Binding-site contacts:
Ligand atom C07 contacts residue ASN493 of chain 1.G at 3.5 Å.
Ligand atom O29 contacts residue ASP497 of chain 1.G at 3.5 Å (salt-bridge).
Ligand atom O24 contacts residue TYR724 of chain 1.H at 4.0 Å.
Ligand atom P30 contacts residue ARG721 of chain 1.H at 4.2 Å.
Ligand atom O29 contacts residue ARG975 of chain 1.H at 3.9 Å.
Ligand atom C03 contacts residue ARG460 of chain 1.G at 4.2 Å.
Ligand atom C15 contacts residue THR854 of chain 1.G at 3.8 Å.
Ligand atom O32 contacts residue ASP497 of chain 1.G at 4.4 Å.
Ligand atom O31 contacts residue ASP497 of chain 1.G at 3.6 Å (salt-bridge).
Ligand atom C01 contacts residue ASN493 of chain 1.G at 3.7 Å.
Ligand atom O23 contacts residue TYR724 of chain 1.H at 3.9 Å.
Ligand atom O32 contacts residue ARG975 of chain 1.H at 2.1 Å (salt-bridge).
Ligand atom P30 contacts residue ASP792 of chain 1.H at 3.6 Å.
Ligand atom P30 contacts residue ASP497 of chain 1.G at 3.1 Å.
Ligand atom O08 contacts residue ASN493 of chain 1.G at 3.8 Å.
Ligand atom N14 contacts residue THR854 of chain 1.G at 4.3 Å.
Ligand atom O05 contacts residue ARG460 of chain 1.G at 4.0 Å.
Ligand atom C07 contacts residue ARG460 of chain 1.G at 3.8 Å.
Ligand atom P26 contacts residue ARG721 of chain 1.H at 4.3 Å.
Ligand atom C03 contacts residue ASN493 of chain 1.G at 3.7 Å.
Ligand atom O31 contacts residue ARG721 of chain 1.H at 3.8 Å.
Ligand atom N14 contacts residue PRO462 of chain 1.G at 4.2 Å.
Ligand atom O31 contacts residue ARG975 of chain 1.H at 4.4 Å.
Ligand atom O32 contacts residue ASP792 of chain 1.H at 3.6 Å.
Ligand atom O33 contacts residue ARG975 of chain 1.H at 3.4 Å (salt-bridge).
Ligand atom O31 contacts residue LYS942 of chain 1.H at 3.1 Å.
Ligand atom O28 contacts residue ARG721 of chain 1.H at 3.9 Å.
Ligand atom O33 contacts residue ASP497 of chain 1.G at 2.0 Å (salt-bridge).
Ligand atom C06 contacts residue ARG460 of chain 1.G at 3.5 Å.
Ligand atom N19 contacts residue THR854 of chain 1.G at 4.1 Å.
Ligand atom O02 contacts residue ASN493 of chain 1.G at 3.3 Å (h-bond).
Ligand atom N19 contacts residue PRO462 of chain 1.G at 4.0 Å.
Ligand atom O27 contacts residue ARG721 of chain 1.H at 4.1 Å.
Ligand atom N16 contacts residue THR854 of chain 1.G at 3.7 Å.
Ligand atom C17 contacts residue THR854 of chain 1.G at 4.2 Å.
Ligand atom O29 contacts residue ASP495 of chain 1.G at 4.2 Å.
Ligand atom P30 contacts residue ARG975 of chain 1.H at 3.1 Å.
Ligand atom O32 contacts residue ARG721 of chain 1.H at 3.5 Å (salt-bridge).
Ligand atom O33 contacts residue ASP792 of chain 1.H at 2.6 Å (salt-bridge).
Ligand atom O27 contacts residue TYR724 of chain 1.H at 3.8 Å.

This small molecule binds to this protein.
Small molecule (SMILES): CO[C@@H]1[C@H](O)[C@H](n2cnc3c(=O)nc(N)[nH]c32)O[C@H]1COP(=O)(O)OP(=O)(O)OP(=O)(O)O

Sequence of chain 1.H:
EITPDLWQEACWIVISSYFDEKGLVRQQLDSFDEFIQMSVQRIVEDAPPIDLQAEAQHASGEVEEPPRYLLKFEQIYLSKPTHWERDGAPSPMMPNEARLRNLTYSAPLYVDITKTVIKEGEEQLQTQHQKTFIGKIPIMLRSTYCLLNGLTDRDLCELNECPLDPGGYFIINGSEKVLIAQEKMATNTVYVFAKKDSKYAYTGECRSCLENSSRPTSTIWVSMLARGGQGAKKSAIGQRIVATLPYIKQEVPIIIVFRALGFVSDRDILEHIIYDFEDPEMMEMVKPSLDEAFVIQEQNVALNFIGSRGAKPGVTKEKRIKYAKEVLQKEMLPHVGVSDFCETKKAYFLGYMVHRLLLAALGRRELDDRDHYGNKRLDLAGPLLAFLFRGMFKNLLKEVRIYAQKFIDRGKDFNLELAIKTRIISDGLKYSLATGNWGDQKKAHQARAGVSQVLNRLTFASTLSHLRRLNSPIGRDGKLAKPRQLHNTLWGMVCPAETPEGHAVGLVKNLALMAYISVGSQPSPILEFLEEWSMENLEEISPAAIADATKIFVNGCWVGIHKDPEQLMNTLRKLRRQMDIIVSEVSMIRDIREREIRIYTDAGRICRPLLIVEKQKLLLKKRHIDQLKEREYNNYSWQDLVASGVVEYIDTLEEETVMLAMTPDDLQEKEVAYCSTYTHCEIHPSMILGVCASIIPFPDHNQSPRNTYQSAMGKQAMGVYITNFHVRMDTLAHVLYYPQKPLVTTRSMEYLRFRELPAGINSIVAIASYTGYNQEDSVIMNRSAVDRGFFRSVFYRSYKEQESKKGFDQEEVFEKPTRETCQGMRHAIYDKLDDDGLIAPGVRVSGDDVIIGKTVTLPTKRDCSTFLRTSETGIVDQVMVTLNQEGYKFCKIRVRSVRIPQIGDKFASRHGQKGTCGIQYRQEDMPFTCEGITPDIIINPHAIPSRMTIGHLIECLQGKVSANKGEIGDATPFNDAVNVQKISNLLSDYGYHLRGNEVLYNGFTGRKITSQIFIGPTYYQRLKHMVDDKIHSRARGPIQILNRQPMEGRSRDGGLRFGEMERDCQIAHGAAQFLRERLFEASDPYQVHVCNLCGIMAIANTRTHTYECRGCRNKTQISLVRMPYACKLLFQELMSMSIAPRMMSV

Sequence of chain 1.G:
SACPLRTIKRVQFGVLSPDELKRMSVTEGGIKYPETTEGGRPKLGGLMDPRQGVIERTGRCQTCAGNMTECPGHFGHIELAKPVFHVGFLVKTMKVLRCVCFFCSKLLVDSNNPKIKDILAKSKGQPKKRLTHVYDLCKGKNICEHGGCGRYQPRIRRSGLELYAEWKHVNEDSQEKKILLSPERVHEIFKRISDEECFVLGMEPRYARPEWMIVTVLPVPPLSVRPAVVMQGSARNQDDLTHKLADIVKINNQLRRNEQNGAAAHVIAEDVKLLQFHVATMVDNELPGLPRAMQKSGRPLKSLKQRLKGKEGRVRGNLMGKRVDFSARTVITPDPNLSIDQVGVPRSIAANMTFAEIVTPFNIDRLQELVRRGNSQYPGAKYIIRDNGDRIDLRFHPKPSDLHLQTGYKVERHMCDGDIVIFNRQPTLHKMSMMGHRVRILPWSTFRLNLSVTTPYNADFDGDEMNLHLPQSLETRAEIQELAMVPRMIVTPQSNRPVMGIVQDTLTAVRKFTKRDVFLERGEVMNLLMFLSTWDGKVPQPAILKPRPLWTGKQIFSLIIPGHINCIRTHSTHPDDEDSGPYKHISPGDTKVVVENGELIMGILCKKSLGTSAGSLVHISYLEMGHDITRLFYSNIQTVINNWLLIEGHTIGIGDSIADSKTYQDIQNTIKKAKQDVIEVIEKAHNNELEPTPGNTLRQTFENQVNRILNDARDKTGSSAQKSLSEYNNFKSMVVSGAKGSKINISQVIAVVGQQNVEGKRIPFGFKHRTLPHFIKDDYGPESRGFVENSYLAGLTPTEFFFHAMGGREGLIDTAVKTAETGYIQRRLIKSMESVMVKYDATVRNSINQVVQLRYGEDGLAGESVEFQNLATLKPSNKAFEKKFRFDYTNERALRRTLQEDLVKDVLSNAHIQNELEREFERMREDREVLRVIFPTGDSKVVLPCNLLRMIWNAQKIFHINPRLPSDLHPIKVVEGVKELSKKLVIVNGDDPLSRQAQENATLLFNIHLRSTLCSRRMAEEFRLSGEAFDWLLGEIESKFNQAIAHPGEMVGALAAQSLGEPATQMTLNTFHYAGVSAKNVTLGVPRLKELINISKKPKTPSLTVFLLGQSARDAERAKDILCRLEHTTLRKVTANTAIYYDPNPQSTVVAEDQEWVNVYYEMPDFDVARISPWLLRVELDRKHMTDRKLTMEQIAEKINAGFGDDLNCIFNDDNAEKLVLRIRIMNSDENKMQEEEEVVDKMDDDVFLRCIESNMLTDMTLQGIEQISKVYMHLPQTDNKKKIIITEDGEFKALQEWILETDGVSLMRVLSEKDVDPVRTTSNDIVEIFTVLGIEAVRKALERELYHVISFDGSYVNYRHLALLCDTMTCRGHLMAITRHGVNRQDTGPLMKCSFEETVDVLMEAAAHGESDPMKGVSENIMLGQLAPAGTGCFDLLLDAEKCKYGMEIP